Sequence of chain 1.A:
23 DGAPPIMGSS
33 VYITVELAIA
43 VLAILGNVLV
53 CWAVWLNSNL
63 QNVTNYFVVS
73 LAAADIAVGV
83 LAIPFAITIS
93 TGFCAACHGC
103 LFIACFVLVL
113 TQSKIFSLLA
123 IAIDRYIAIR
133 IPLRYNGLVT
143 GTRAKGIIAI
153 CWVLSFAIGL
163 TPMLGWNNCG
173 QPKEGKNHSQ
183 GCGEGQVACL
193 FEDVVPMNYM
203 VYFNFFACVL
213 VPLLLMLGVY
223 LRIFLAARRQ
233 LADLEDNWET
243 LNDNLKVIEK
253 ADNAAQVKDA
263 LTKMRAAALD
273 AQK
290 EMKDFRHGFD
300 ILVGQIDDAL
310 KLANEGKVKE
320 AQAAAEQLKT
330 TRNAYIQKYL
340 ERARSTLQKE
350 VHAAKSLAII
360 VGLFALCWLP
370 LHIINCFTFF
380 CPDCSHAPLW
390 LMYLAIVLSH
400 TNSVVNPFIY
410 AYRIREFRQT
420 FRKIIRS

This small molecule binds to this protein.
Small molecule (SMILES): CC(C)CCC[C@@H](C)[C@H]1CC[C@H]2[C@@H]3CC=C4C[C@@H](O)CC[C@]4(C)[C@H]3CC[C@]12C

Binding-site contacts:
Ligand atom C27 contacts residue LEU365 of chain 1.A at 3.8 Å (hydrophobic).
Ligand atom C11 contacts residue ILE373 of chain 1.A at 3.8 Å (hydrophobic).
Ligand atom C12 contacts residue PHE376 of chain 1.A at 4.4 Å (hydrophobic).
Ligand atom C2 contacts residue ALA386 of chain 1.A at 4.0 Å (hydrophobic).
Ligand atom C26 contacts residue PRO369 of chain 1.A at 4.3 Å (hydrophobic).
Ligand atom C8 contacts residue OLA1 of chain 1.AA at 4.5 Å.
Ligand atom C2 contacts residue SER384 of chain 1.A at 3.2 Å.
Ligand atom C1 contacts residue PHE376 of chain 1.A at 3.8 Å (hydrophobic).
Ligand atom C23 contacts residue PRO369 of chain 1.A at 4.3 Å (hydrophobic).
Ligand atom C11 contacts residue PHE376 of chain 1.A at 4.4 Å (hydrophobic).
Ligand atom C27 contacts residue PRO369 of chain 1.A at 4.0 Å (hydrophobic).
Ligand atom C21 contacts residue PRO369 of chain 1.A at 3.6 Å (hydrophobic).
Ligand atom C19 contacts residue LEU390 of chain 1.A at 3.6 Å (hydrophobic).
Ligand atom O1 contacts residue CYS383 of chain 1.A at 3.6 Å.
Ligand atom C19 contacts residue OLA1 of chain 1.AA at 4.1 Å.
Ligand atom C18 contacts residue LEU390 of chain 1.A at 4.1 Å (hydrophobic).
Ligand atom O1 contacts residue SER384 of chain 1.A at 2.4 Å (h-bond).
Ligand atom C19 contacts residue PRO387 of chain 1.A at 4.5 Å (hydrophobic).
Ligand atom C4 contacts residue OLA1 of chain 1.AA at 3.4 Å.
Ligand atom C2 contacts residue HIS385 of chain 1.A at 4.5 Å.
Ligand atom C21 contacts residue ILE372 of chain 1.A at 3.8 Å (hydrophobic).
Ligand atom C11 contacts residue LEU390 of chain 1.A at 4.4 Å (hydrophobic).
Ligand atom C9 contacts residue PHE376 of chain 1.A at 4.3 Å (hydrophobic).
Ligand atom C3 contacts residue SER384 of chain 1.A at 3.4 Å.
Ligand atom C3 contacts residue CYS383 of chain 1.A at 4.2 Å (hydrophobic).
Ligand atom C12 contacts residue ILE372 of chain 1.A at 4.2 Å (hydrophobic).
Ligand atom C5 contacts residue OLA1 of chain 1.AA at 3.7 Å.
Ligand atom C12 contacts residue ILE373 of chain 1.A at 3.7 Å (hydrophobic).
Ligand atom C26 contacts residue LEU368 of chain 1.A at 3.8 Å (hydrophobic).
Ligand atom C19 contacts residue ALA386 of chain 1.A at 3.9 Å (hydrophobic).
Ligand atom C18 contacts residue OLA1 of chain 1.AA at 4.0 Å.